Binding-site contacts:
Ligand atom C9 contacts residue LEU62 of chain 1.B at 4.2 Å (hydrophobic).
Ligand atom C10 contacts residue PRO52 of chain 1.B at 4.0 Å (hydrophobic).
Ligand atom C10 contacts residue LEU62 of chain 1.B at 4.2 Å (hydrophobic).
Ligand atom C1 contacts residue LEU64 of chain 1.B at 3.3 Å (hydrophobic).
Ligand atom C6 contacts residue ILE116 of chain 1.B at 4.0 Å (hydrophobic).
Ligand atom N contacts residue ASN110 of chain 1.B at 3.8 Å.
Ligand atom C1 contacts residue VAL57 of chain 1.B at 4.3 Å (hydrophobic).
Ligand atom C12 contacts residue ILE116 of chain 1.B at 4.0 Å (hydrophobic).
Ligand atom C4 contacts residue ILE116 of chain 1.B at 3.8 Å (hydrophobic).
Ligand atom C1 contacts residue ASN110 of chain 1.B at 3.8 Å.
Ligand atom C2 contacts residue LEU64 of chain 1.B at 4.3 Å (hydrophobic).
Ligand atom C3 contacts residue ASN110 of chain 1.B at 4.0 Å.
Ligand atom C11 contacts residue PRO52 of chain 1.B at 4.2 Å (hydrophobic).
Ligand atom C12 contacts residue PRO52 of chain 1.B at 4.2 Å (hydrophobic).
Ligand atom C3 contacts residue ILE116 of chain 1.B at 4.3 Å (hydrophobic).
Ligand atom C2 contacts residue ASN110 of chain 1.B at 3.5 Å.
Ligand atom C5 contacts residue PRO52 of chain 1.B at 3.6 Å (hydrophobic).
Ligand atom C8 contacts residue VAL57 of chain 1.B at 4.4 Å (hydrophobic).
Ligand atom C8 contacts residue LEU62 of chain 1.B at 4.1 Å (hydrophobic).
Ligand atom N contacts residue ILE116 of chain 1.B at 4.1 Å.
Ligand atom C6 contacts residue VAL57 of chain 1.B at 4.1 Å (hydrophobic).
Ligand atom C5 contacts residue PHE53 of chain 1.B at 3.6 Å (hydrophobic).
Ligand atom C5 contacts residue ILE116 of chain 1.B at 4.1 Å (hydrophobic).
Ligand atom C1 contacts residue TYR109 of chain 1.B at 3.5 Å (hydrophobic).
Ligand atom O contacts residue ASN110 of chain 1.B at 3.1 Å (h-bond).
Ligand atom C12 contacts residue LEU62 of chain 1.B at 4.4 Å (hydrophobic).
Ligand atom O contacts residue VAL57 of chain 1.B at 4.3 Å.
Ligand atom C5 contacts residue VAL57 of chain 1.B at 4.1 Å (hydrophobic).
Ligand atom C9 contacts residue PRO52 of chain 1.B at 3.8 Å (hydrophobic).
Ligand atom C7 contacts residue ILE116 of chain 1.B at 4.1 Å (hydrophobic).
Ligand atom C7 contacts residue PRO52 of chain 1.B at 4.0 Å (hydrophobic).
Ligand atom C7 contacts residue LEU62 of chain 1.B at 4.2 Å (hydrophobic).
Ligand atom C1 contacts residue LEU62 of chain 1.B at 4.2 Å (hydrophobic).
Ligand atom N contacts residue VAL57 of chain 1.B at 3.9 Å.
Ligand atom C4 contacts residue VAL57 of chain 1.B at 3.8 Å (hydrophobic).
Ligand atom C8 contacts residue PRO52 of chain 1.B at 3.6 Å (hydrophobic).
Ligand atom C1 contacts residue TYR67 of chain 1.B at 4.2 Å (hydrophobic).
Ligand atom C2 contacts residue LEU62 of chain 1.B at 4.2 Å (hydrophobic).
Ligand atom N contacts residue CYS106 of chain 1.B at 4.0 Å.
Ligand atom C10 contacts residue TRP51 of chain 1.B at 3.9 Å (hydrophobic).

Sequence of chain 1.B:
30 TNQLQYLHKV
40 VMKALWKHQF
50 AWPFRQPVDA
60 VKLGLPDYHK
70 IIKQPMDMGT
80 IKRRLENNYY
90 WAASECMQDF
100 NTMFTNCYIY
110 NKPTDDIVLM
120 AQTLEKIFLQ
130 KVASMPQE

This small molecule binds to this protein.
Small molecule (SMILES): CCc1onc(C)c1-c1ccccc1